Sequence of chain 1.B:
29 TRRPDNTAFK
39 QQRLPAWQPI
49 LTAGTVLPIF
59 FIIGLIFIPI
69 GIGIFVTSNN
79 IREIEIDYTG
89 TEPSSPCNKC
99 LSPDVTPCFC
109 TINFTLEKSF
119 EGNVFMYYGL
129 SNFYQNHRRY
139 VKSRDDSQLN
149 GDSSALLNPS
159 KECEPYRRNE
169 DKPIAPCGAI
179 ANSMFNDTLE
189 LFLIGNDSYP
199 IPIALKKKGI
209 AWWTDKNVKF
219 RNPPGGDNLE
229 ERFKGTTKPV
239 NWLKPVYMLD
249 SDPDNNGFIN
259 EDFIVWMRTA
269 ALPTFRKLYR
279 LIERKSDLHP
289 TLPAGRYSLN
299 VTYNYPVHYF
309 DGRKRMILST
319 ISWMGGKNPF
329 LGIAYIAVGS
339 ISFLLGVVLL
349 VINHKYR

Sequence of chain 1.A:
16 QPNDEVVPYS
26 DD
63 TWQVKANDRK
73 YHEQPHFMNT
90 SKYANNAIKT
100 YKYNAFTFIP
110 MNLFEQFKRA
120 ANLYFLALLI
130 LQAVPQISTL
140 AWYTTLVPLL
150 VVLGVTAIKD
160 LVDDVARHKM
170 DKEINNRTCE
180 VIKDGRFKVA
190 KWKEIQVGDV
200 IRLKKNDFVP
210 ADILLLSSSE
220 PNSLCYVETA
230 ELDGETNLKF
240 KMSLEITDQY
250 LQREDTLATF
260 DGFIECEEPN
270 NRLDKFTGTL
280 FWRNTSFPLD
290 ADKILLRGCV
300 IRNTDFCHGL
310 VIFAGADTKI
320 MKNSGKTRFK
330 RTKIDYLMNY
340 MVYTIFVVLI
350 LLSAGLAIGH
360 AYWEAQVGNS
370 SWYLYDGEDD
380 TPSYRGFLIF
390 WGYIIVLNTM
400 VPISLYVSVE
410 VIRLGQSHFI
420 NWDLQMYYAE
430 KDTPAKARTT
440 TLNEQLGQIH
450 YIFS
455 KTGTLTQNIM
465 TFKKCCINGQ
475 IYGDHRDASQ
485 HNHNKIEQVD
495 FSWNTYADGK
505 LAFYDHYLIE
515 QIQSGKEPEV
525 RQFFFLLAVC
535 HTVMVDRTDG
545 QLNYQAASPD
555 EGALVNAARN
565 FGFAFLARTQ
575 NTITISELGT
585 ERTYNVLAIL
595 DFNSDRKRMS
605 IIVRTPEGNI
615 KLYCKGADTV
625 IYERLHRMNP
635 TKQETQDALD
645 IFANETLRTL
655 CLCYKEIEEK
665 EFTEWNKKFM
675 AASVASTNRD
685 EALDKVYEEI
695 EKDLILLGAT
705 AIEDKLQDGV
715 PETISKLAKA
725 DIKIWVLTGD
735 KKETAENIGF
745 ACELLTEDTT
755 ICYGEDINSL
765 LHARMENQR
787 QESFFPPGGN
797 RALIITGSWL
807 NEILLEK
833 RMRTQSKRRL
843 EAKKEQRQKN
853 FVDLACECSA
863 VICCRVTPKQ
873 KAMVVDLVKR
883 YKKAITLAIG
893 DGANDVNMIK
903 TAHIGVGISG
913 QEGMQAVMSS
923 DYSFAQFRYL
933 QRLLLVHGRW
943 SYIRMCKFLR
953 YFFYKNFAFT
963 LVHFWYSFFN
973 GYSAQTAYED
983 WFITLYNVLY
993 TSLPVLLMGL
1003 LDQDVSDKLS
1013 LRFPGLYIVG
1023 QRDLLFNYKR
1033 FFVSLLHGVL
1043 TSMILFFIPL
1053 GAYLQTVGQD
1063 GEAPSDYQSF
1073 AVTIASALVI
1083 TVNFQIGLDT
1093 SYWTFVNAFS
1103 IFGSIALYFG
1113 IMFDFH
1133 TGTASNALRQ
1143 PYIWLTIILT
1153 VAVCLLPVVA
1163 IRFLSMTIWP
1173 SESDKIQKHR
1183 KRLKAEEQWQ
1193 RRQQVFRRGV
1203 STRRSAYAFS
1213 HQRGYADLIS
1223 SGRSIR

This protein binds this small molecule.
Small molecule (SMILES): CC(=O)N[C@H]1[C@H](O[C@H]2[C@H](O)[C@@H](NC(C)=O)CO[C@@H]2CO)O[C@H](CO)[C@@H](O[C@@H]2O[C@H](CO)[C@@H](O)[C@H](O)[C@@H]2O)[C@@H]1O

Binding-site contacts:
Ligand atom C5 contacts residue PRO304 of chain 1.B at 3.8 Å (hydrophobic).
Ligand atom O5 contacts residue TYR303 of chain 1.B at 4.2 Å.
Ligand atom C3 contacts residue ASN239 of chain 1.B at 3.6 Å.
Ligand atom O7 contacts residue LEU241 of chain 1.B at 3.4 Å.
Ligand atom C8 contacts residue LEU241 of chain 1.B at 3.7 Å (hydrophobic).
Ligand atom O5 contacts residue ASN184 of chain 1.B at 2.4 Å (h-bond).
Ligand atom O5 contacts residue ASN302 of chain 1.B at 4.1 Å.
Ligand atom C1 contacts residue ASN239 of chain 1.B at 3.0 Å.
Ligand atom C7 contacts residue LEU241 of chain 1.B at 3.6 Å (hydrophobic).
Ligand atom C8 contacts residue TRP371 of chain 1.A at 3.6 Å (hydrophobic).
Ligand atom O3 contacts residue ASN239 of chain 1.B at 3.8 Å.
Ligand atom O4 contacts residue ASN239 of chain 1.B at 3.8 Å.
Ligand atom C6 contacts residue PRO304 of chain 1.B at 3.8 Å (hydrophobic).
Ligand atom C6 contacts residue ASN239 of chain 1.B at 3.3 Å.
Ligand atom C8 contacts residue PRO304 of chain 1.B at 3.4 Å (hydrophobic).
Ligand atom C8 contacts residue ASN302 of chain 1.B at 3.7 Å.
Ligand atom C1 contacts residue ASN302 of chain 1.B at 3.7 Å.
Ligand atom C6 contacts residue TRP371 of chain 1.A at 3.5 Å (hydrophobic).
Ligand atom C5 contacts residue ASN184 of chain 1.B at 3.7 Å.
Ligand atom C4 contacts residue ASN239 of chain 1.B at 3.8 Å.
Ligand atom C6 contacts residue VAL238 of chain 1.B at 4.1 Å (hydrophobic).
Ligand atom O6 contacts residue ASN239 of chain 1.B at 3.4 Å (h-bond).
Ligand atom N2 contacts residue ASN184 of chain 1.B at 2.9 Å (h-bond).
Ligand atom C7 contacts residue PRO304 of chain 1.B at 3.8 Å (hydrophobic).
Ligand atom C8 contacts residue TYR307 of chain 1.B at 4.1 Å (hydrophobic).
Ligand atom O7 contacts residue PRO304 of chain 1.B at 3.6 Å.
Ligand atom C7 contacts residue ASN184 of chain 1.B at 3.0 Å.
Ligand atom N2 contacts residue ASN239 of chain 1.B at 3.3 Å (h-bond).
Ligand atom C5 contacts residue ASN239 of chain 1.B at 4.1 Å.
Ligand atom O5 contacts residue ASN239 of chain 1.B at 4.0 Å.
Ligand atom C2 contacts residue ASN184 of chain 1.B at 2.4 Å.
Ligand atom N2 contacts residue ASN302 of chain 1.B at 4.2 Å.
Ligand atom O6 contacts residue TRP371 of chain 1.A at 3.1 Å.
Ligand atom O6 contacts residue TYR303 of chain 1.B at 3.9 Å.
Ligand atom C5 contacts residue ASN302 of chain 1.B at 3.9 Å.
Ligand atom C1 contacts residue ASN184 of chain 1.B at 1.4 Å.
Ligand atom C4 contacts residue ASN184 of chain 1.B at 4.2 Å.
Ligand atom O7 contacts residue ASN184 of chain 1.B at 2.8 Å (h-bond).
Ligand atom C3 contacts residue ASN184 of chain 1.B at 3.8 Å.
Ligand atom C2 contacts residue ASN239 of chain 1.B at 3.5 Å.